Binding-site contacts:
Ligand atom O1 contacts residue GLY41 of chain 1.A at 3.9 Å.
Ligand atom C12 contacts residue LEU189 of chain 1.A at 4.2 Å (hydrophobic).
Ligand atom O1 contacts residue SER42 of chain 1.A at 2.7 Å (h-bond).
Ligand atom C6 contacts residue TYR119 of chain 1.A at 3.9 Å (hydrophobic).
Ligand atom C6 contacts residue HIS188 of chain 1.A at 3.9 Å.
Ligand atom C5 contacts residue SER120 of chain 1.A at 3.2 Å.
Ligand atom O2 contacts residue HIS188 of chain 1.A at 3.3 Å (h-bond).
Ligand atom C9 contacts residue THR43 of chain 1.A at 3.5 Å.
Ligand atom C12 contacts residue TYR119 of chain 1.A at 3.6 Å (hydrophobic).
Ligand atom P1 contacts residue HIS188 of chain 1.A at 3.8 Å.
Ligand atom C5 contacts residue HIS188 of chain 1.A at 3.5 Å.
Ligand atom C4 contacts residue LEU182 of chain 1.A at 4.1 Å (hydrophobic).
Ligand atom O5 contacts residue LEU189 of chain 1.A at 3.2 Å.
Ligand atom N2 contacts residue LEU189 of chain 1.A at 3.9 Å.
Ligand atom O2 contacts residue SER120 of chain 1.A at 2.5 Å (h-bond).
Ligand atom C1 contacts residue SER42 of chain 1.A at 4.2 Å.
Ligand atom C4 contacts residue ASN84 of chain 1.A at 3.8 Å.
Ligand atom C2 contacts residue VAL184 of chain 1.A at 4.1 Å (hydrophobic).
Ligand atom C5 contacts residue SER42 of chain 1.A at 4.1 Å.
Ligand atom O1 contacts residue SER120 of chain 1.A at 2.7 Å (h-bond).
Ligand atom N1 contacts residue LEU81 of chain 1.A at 4.1 Å.
Ligand atom P1 contacts residue SER120 of chain 1.A at 1.6 Å.
Ligand atom O1 contacts residue GLN121 of chain 1.A at 2.9 Å (h-bond).
Ligand atom O4 contacts residue VAL184 of chain 1.A at 3.6 Å.
Ligand atom O1 contacts residue ASN84 of chain 1.A at 3.9 Å.
Ligand atom C1 contacts residue ASN84 of chain 1.A at 3.8 Å.
Ligand atom P1 contacts residue SER42 of chain 1.A at 4.0 Å.
Ligand atom N1 contacts residue THR43 of chain 1.A at 4.1 Å.
Ligand atom C3 contacts residue LEU182 of chain 1.A at 4.1 Å (hydrophobic).
Ligand atom C1 contacts residue SER120 of chain 1.A at 2.6 Å.
Ligand atom N1 contacts residue SER42 of chain 1.A at 4.1 Å.
Ligand atom P1 contacts residue GLN121 of chain 1.A at 3.6 Å.
Ligand atom C2 contacts residue ASN84 of chain 1.A at 4.0 Å.
Ligand atom C2 contacts residue SER42 of chain 1.A at 4.2 Å.
Ligand atom C2 contacts residue SER120 of chain 1.A at 4.0 Å.
Ligand atom O3 contacts residue SER42 of chain 1.A at 3.6 Å.
Ligand atom O5 contacts residue TYR119 of chain 1.A at 4.0 Å.
Ligand atom C13 contacts residue LEU189 of chain 1.A at 3.8 Å (hydrophobic).
Ligand atom C3 contacts residue ASN84 of chain 1.A at 4.0 Å.
Ligand atom C5 contacts residue TYR119 of chain 1.A at 3.8 Å (hydrophobic).

Sequence of chain 1.A:
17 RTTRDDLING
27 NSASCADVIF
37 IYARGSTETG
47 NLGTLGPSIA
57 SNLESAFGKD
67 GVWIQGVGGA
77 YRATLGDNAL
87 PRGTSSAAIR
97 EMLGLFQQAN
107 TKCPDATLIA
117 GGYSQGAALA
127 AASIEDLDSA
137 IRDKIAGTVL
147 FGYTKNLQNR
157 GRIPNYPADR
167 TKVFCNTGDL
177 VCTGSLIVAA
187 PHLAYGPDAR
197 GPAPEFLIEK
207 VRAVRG

The protein below binds the small molecule below.
Small molecule (SMILES): CCCCNC(=O)OC[C@H](CO[PH](=O)CCCC)OC(=O)NCCCC